This protein binds this small molecule.
Small molecule (SMILES): Oc1ccc2c(c1)CN(c1nc(Cl)nc3scc(-c4ccccc4)c13)C2

Binding-site contacts:
Ligand atom C6 contacts residue LEU83 of chain 1.A at 3.8 Å (hydrophobic).
Ligand atom C8 contacts residue GLU49 of chain 1.A at 4.1 Å.
Ligand atom C15 contacts residue THR43 of chain 1.A at 3.5 Å.
Ligand atom C16 contacts residue LEU221 of chain 1.A at 4.1 Å (hydrophobic).
Ligand atom CL1 contacts residue PHE121 of chain 1.A at 3.8 Å.
Ligand atom O1 contacts residue LEU83 of chain 1.A at 3.3 Å (h-bond).
Ligand atom C6 contacts residue ARG90 of chain 1.A at 3.8 Å.
Ligand atom C16 contacts residue TRP79 of chain 1.A at 4.1 Å (hydrophobic).
Ligand atom C14 contacts residue THR43 of chain 1.A at 3.5 Å.
Ligand atom CL1 contacts residue LEU124 of chain 1.A at 3.5 Å.
Ligand atom C16 contacts residue ALA46 of chain 1.A at 3.8 Å (hydrophobic).
Ligand atom CL1 contacts residue PHE100 of chain 1.A at 3.6 Å.
Ligand atom S1 contacts residue HIS220 of chain 1.A at 3.6 Å (h-bond).
Ligand atom O1 contacts residue LEU87 of chain 1.A at 4.0 Å.
Ligand atom C4 contacts residue PHE100 of chain 1.A at 4.1 Å (hydrophobic).
Ligand atom C20 contacts residue LEU42 of chain 1.A at 3.8 Å (hydrophobic).
Ligand atom C1 contacts residue PHE100 of chain 1.A at 3.9 Å (hydrophobic).
Ligand atom C3 contacts residue PHE100 of chain 1.A at 4.1 Å (hydrophobic).
Ligand atom C15 contacts residue LEU42 of chain 1.A at 4.0 Å (hydrophobic).
Ligand atom C6 contacts residue GLU49 of chain 1.A at 3.1 Å.
Ligand atom C12 contacts residue LEU42 of chain 1.A at 4.2 Å (hydrophobic).
Ligand atom N3 contacts residue LEU42 of chain 1.A at 4.1 Å.
Ligand atom C7 contacts residue GLU49 of chain 1.A at 2.9 Å.
Ligand atom C19 contacts residue HIS220 of chain 1.A at 3.9 Å.
Ligand atom O1 contacts residue GLU49 of chain 1.A at 2.6 Å (salt-bridge).
Ligand atom C7 contacts residue LEU45 of chain 1.A at 4.0 Å (hydrophobic).
Ligand atom C5 contacts residue LEU83 of chain 1.A at 3.5 Å (hydrophobic).
Ligand atom S1 contacts residue LEU42 of chain 1.A at 4.1 Å.
Ligand atom C15 contacts residue ALA46 of chain 1.A at 3.7 Å (hydrophobic).
Ligand atom C7 contacts residue ALA46 of chain 1.A at 4.2 Å (hydrophobic).
Ligand atom O1 contacts residue ARG90 of chain 1.A at 2.8 Å (salt-bridge).
Ligand atom C19 contacts residue MET224 of chain 1.A at 3.9 Å (hydrophobic).
Ligand atom N1 contacts residue PHE100 of chain 1.A at 3.7 Å.
Ligand atom C8 contacts residue LEU42 of chain 1.A at 3.8 Å (hydrophobic).
Ligand atom C14 contacts residue LEU42 of chain 1.A at 3.8 Å (hydrophobic).
Ligand atom C8 contacts residue ALA46 of chain 1.A at 3.7 Å (hydrophobic).
Ligand atom C5 contacts residue LEU87 of chain 1.A at 3.9 Å (hydrophobic).
Ligand atom C17 contacts residue TRP79 of chain 1.A at 4.2 Å (hydrophobic).
Ligand atom C2 contacts residue PHE100 of chain 1.A at 4.2 Å (hydrophobic).
Ligand atom C11 contacts residue LEU42 of chain 1.A at 4.0 Å (hydrophobic).

Sequence of chain 1.A:
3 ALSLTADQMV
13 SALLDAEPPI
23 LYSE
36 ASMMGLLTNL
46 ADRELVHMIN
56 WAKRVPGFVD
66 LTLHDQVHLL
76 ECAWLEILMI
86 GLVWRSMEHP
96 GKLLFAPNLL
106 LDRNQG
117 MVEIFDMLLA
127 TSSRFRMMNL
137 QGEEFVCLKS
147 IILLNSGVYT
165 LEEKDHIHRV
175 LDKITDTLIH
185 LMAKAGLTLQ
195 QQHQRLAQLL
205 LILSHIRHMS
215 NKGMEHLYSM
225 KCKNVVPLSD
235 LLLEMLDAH